A small-molecule ligand and the protein it binds are described below.
Small molecule (SMILES): CC(C)[C@H](NC(=O)[C@H](CC(N)=O)NC(=O)[C@@H](NC(=O)[C@H](Cc1ccc(OP(=O)(O)O)cc1)NC(=O)[C@H](CO)NC(=O)[C@@H]1CCCN1C(=O)[C@H](C)N)C(C)C)C(=O)N[C@@H](CCC(N)=O)C(=O)N[C@@H](CC(N)=O)C(=O)O

Sequence of chain 2.A:
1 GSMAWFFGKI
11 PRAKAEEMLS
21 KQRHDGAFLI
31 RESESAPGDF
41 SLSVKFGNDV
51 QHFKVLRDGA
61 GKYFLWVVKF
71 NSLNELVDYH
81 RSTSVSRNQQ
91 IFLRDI

Binding-site contacts:
Ligand atom OH contacts residue SER35 of chain 2.A at 3.3 Å (h-bond).
Ligand atom O2P contacts residue ARG12 of chain 2.A at 2.8 Å (salt-bridge).
Ligand atom CE2 contacts residue SER41 of chain 2.A at 3.6 Å.
Ligand atom CD2 contacts residue LYS54 of chain 2.A at 3.7 Å.
Ligand atom P contacts residue SER33 of chain 2.A at 3.6 Å.
Ligand atom CD contacts residue SER35 of chain 2.A at 3.6 Å.
Ligand atom CB contacts residue PHE53 of chain 2.A at 3.7 Å (hydrophobic).
Ligand atom OD1 contacts residue PHE53 of chain 2.A at 3.5 Å.
Ligand atom O contacts residue ARG12 of chain 2.A at 2.9 Å (salt-bridge).
Ligand atom ND2 contacts residue LEU56 of chain 2.A at 3.6 Å.
Ligand atom O contacts residue TRP66 of chain 2.A at 3.8 Å.
Ligand atom CB contacts residue TRP66 of chain 2.A at 3.6 Å (hydrophobic).
Ligand atom CB contacts residue LEU65 of chain 2.A at 3.6 Å (hydrophobic).
Ligand atom CG1 contacts residue PHE53 of chain 2.A at 3.7 Å (hydrophobic).
Ligand atom CD2 contacts residue PHE53 of chain 2.A at 3.7 Å (hydrophobic).
Ligand atom O3P contacts residue SER33 of chain 2.A at 2.7 Å (h-bond).
Ligand atom O2P contacts residue ARG31 of chain 2.A at 2.7 Å (salt-bridge).
Ligand atom P contacts residue SER35 of chain 2.A at 3.6 Å.
Ligand atom O1P contacts residue SER35 of chain 2.A at 2.6 Å (h-bond).
Ligand atom OH contacts residue ARG12 of chain 2.A at 3.8 Å.
Ligand atom ND2 contacts residue LEU65 of chain 2.A at 3.0 Å (h-bond).
Ligand atom CZ contacts residue ARG12 of chain 2.A at 3.6 Å.
Ligand atom P contacts residue ARG31 of chain 2.A at 3.7 Å.
Ligand atom CG contacts residue LEU65 of chain 2.A at 3.8 Å (hydrophobic).
Ligand atom CG2 contacts residue HIS52 of chain 2.A at 3.5 Å.
Ligand atom C contacts residue HIS52 of chain 2.A at 3.6 Å.
Ligand atom O3P contacts residue SER41 of chain 2.A at 2.6 Å (h-bond).
Ligand atom ND2 contacts residue LYS54 of chain 2.A at 2.9 Å (salt-bridge).
Ligand atom O3P contacts residue ARG31 of chain 2.A at 2.9 Å (salt-bridge).
Ligand atom CE2 contacts residue ARG12 of chain 2.A at 3.5 Å.
Ligand atom P contacts residue SER41 of chain 2.A at 3.8 Å.
Ligand atom O1P contacts residue SER33 of chain 2.A at 3.6 Å.
Ligand atom CB contacts residue ARG12 of chain 2.A at 3.8 Å.
Ligand atom CB contacts residue LYS54 of chain 2.A at 3.7 Å.
Ligand atom CA contacts residue TRP66 of chain 2.A at 3.5 Å (hydrophobic).
Ligand atom CB contacts residue HIS52 of chain 2.A at 3.8 Å.
Ligand atom CA contacts residue HIS52 of chain 2.A at 3.3 Å.
Ligand atom CG contacts residue LYS54 of chain 2.A at 3.7 Å.
Ligand atom OD1 contacts residue LYS54 of chain 2.A at 2.9 Å (salt-bridge).
Ligand atom N contacts residue HIS52 of chain 2.A at 2.9 Å (h-bond).